Binding-site contacts:
Ligand atom O3 contacts residue LEU104 of chain 1.A at 3.7 Å.
Ligand atom O3 contacts residue ASP108 of chain 1.A at 2.7 Å (salt-bridge).
Ligand atom C3 contacts residue SER105 of chain 1.A at 3.4 Å.
Ligand atom C6 contacts residue THR33 of chain 1.A at 3.7 Å.
Ligand atom C4 contacts residue LYS99 of chain 1.A at 3.9 Å.
Ligand atom O2 contacts residue THR33 of chain 1.A at 2.7 Å (h-bond).
Ligand atom C5 contacts residue ASP106 of chain 1.A at 4.1 Å.
Ligand atom C3 contacts residue LYS99 of chain 1.A at 4.1 Å.
Ligand atom C2 contacts residue LYS99 of chain 1.A at 3.8 Å.
Ligand atom C1 contacts residue ALA31 of chain 1.A at 3.4 Å (hydrophobic).
Ligand atom CAI contacts residue THR33 of chain 1.A at 4.1 Å.
Ligand atom O5 contacts residue THR33 of chain 1.A at 3.0 Å (h-bond).
Ligand atom C2 contacts residue HIS32 of chain 1.A at 4.0 Å.
Ligand atom O6 contacts residue THR33 of chain 1.A at 2.8 Å (h-bond).
Ligand atom C4 contacts residue SER105 of chain 1.A at 3.4 Å.
Ligand atom C6 contacts residue ASP106 of chain 1.A at 3.4 Å.
Ligand atom C2 contacts residue THR33 of chain 1.A at 3.8 Å.
Ligand atom O6 contacts residue LYS99 of chain 1.A at 3.3 Å.
Ligand atom O1 contacts residue ALA31 of chain 1.A at 3.7 Å.
Ligand atom C5 contacts residue SER105 of chain 1.A at 3.7 Å.
Ligand atom C6 contacts residue LYS99 of chain 1.A at 3.9 Å.
Ligand atom O2 contacts residue ALA31 of chain 1.A at 4.0 Å.
Ligand atom O4 contacts residue LYS99 of chain 1.A at 3.6 Å.
Ligand atom C5 contacts residue THR33 of chain 1.A at 3.9 Å.
Ligand atom O3 contacts residue LYS99 of chain 1.A at 3.2 Å (salt-bridge).
Ligand atom C2 contacts residue ALA31 of chain 1.A at 3.6 Å (hydrophobic).
Ligand atom C3 contacts residue ASP108 of chain 1.A at 3.4 Å.
Ligand atom O4 contacts residue ASP108 of chain 1.A at 2.9 Å (salt-bridge).
Ligand atom O4 contacts residue SER105 of chain 1.A at 2.9 Å (h-bond).
Ligand atom O3 contacts residue SER105 of chain 1.A at 4.1 Å.
Ligand atom CAN contacts residue ALA31 of chain 1.A at 3.9 Å (hydrophobic).
Ligand atom C1 contacts residue THR33 of chain 1.A at 3.8 Å.
Ligand atom O2 contacts residue HIS32 of chain 1.A at 3.3 Å.
Ligand atom O4 contacts residue ASN107 of chain 1.A at 3.2 Å (h-bond).
Ligand atom CAI contacts residue ASP106 of chain 1.A at 3.7 Å.
Ligand atom O3 contacts residue GLY100 of chain 1.A at 3.4 Å.
Ligand atom O4 contacts residue ASP106 of chain 1.A at 3.4 Å.
Ligand atom CAN contacts residue THR53 of chain 1.A at 4.2 Å.
Ligand atom O2 contacts residue LYS99 of chain 1.A at 2.9 Å (salt-bridge).
Ligand atom C4 contacts residue ASP108 of chain 1.A at 4.1 Å.

Sequence of chain 1.A:
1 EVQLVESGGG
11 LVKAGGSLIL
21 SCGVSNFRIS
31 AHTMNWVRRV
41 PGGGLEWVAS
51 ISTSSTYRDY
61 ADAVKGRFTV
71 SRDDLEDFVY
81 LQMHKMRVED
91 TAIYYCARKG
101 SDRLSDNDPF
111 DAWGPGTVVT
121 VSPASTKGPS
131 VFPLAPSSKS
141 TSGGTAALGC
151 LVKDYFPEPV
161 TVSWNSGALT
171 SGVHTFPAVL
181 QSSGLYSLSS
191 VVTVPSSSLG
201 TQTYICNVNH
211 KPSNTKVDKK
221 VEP

This small molecule binds to this protein.
Small molecule (SMILES): CO[C@H]1O[C@H]([C@H](C)O)[C@@H](O)[C@H](O)[C@@H]1O